Sequence of chain 3.E:
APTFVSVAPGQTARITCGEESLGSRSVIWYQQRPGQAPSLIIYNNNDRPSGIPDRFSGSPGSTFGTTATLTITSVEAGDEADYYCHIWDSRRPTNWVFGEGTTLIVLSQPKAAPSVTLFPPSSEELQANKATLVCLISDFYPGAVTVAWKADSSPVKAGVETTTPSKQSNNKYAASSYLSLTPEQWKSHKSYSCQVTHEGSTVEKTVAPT

The small molecule below binds the protein below.
Small molecule (SMILES): OC[C@H]1O[C@H](O[C@@H]2[C@@H](O[C@@H]3CO[C@H](CO)[C@@H](O)[C@@H]3O)O[C@H](CO)[C@@H](O)[C@@H]2O)[C@@H](O)[C@@H](O)[C@@H]1O

Sequence of chain 3.D:
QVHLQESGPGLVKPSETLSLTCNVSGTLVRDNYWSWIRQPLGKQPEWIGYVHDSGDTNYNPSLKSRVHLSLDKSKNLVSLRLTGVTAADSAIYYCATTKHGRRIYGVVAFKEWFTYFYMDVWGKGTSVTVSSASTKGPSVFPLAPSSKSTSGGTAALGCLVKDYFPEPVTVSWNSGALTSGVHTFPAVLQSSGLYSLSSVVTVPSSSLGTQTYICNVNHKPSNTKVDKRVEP

Binding-site contacts:
Ligand atom C4 contacts residue SER62 of chain 3.E at 3.7 Å.
Ligand atom C6 contacts residue TYR105 of chain 3.D at 3.8 Å (hydrophobic).
Ligand atom C3 contacts residue BMA3 of chain 3.M at 2.6 Å.
Ligand atom O2 contacts residue ARG103 of chain 3.D at 4.0 Å.
Ligand atom O2 contacts residue SER62 of chain 3.E at 4.4 Å.
Ligand atom C6 contacts residue ARG103 of chain 3.D at 3.7 Å.
Ligand atom O6 contacts residue TYR105 of chain 3.D at 3.8 Å.
Ligand atom C2 contacts residue SER62 of chain 3.E at 4.3 Å.
Ligand atom O3 contacts residue SER62 of chain 3.E at 3.7 Å.
Ligand atom O3 contacts residue PRO60 of chain 3.E at 3.9 Å.
Ligand atom C4 contacts residue ASN44 of chain 3.E at 3.9 Å.
Ligand atom O3 contacts residue ARG103 of chain 3.D at 3.9 Å.
Ligand atom C1 contacts residue PRO60 of chain 3.E at 4.0 Å (hydrophobic).
Ligand atom C4 contacts residue BMA3 of chain 3.M at 3.7 Å.
Ligand atom O2 contacts residue BMA3 of chain 3.M at 3.8 Å.
Ligand atom C5 contacts residue BMA3 of chain 3.M at 3.5 Å.
Ligand atom C1 contacts residue BMA3 of chain 3.M at 2.2 Å.
Ligand atom C1 contacts residue ILE104 of chain 3.D at 4.1 Å (hydrophobic).
Ligand atom C3 contacts residue ARG103 of chain 3.D at 3.4 Å.
Ligand atom O6 contacts residue SER62 of chain 3.E at 4.3 Å.
Ligand atom C1 contacts residue ARG103 of chain 3.D at 4.2 Å.
Ligand atom O4 contacts residue ASN44 of chain 3.E at 2.8 Å (h-bond).
Ligand atom O4 contacts residue SER62 of chain 3.E at 3.6 Å.
Ligand atom O5 contacts residue ILE104 of chain 3.D at 3.7 Å.
Ligand atom C2 contacts residue BMA3 of chain 3.M at 2.4 Å.
Ligand atom O6 contacts residue ASN44 of chain 3.E at 3.9 Å.
Ligand atom O3 contacts residue BMA3 of chain 3.M at 3.7 Å.
Ligand atom O4 contacts residue ARG103 of chain 3.D at 2.8 Å (salt-bridge).
Ligand atom O5 contacts residue ARG103 of chain 3.D at 3.4 Å (salt-bridge).
Ligand atom O3 contacts residue GLY61 of chain 3.E at 3.2 Å (h-bond).
Ligand atom O2 contacts residue PRO60 of chain 3.E at 3.8 Å.
Ligand atom O5 contacts residue TYR105 of chain 3.D at 4.2 Å.
Ligand atom O6 contacts residue SER24 of chain 3.E at 3.3 Å.
Ligand atom C4 contacts residue ARG103 of chain 3.D at 3.6 Å.
Ligand atom C6 contacts residue ASN44 of chain 3.E at 4.0 Å.
Ligand atom O5 contacts residue PRO60 of chain 3.E at 4.3 Å.
Ligand atom O6 contacts residue ARG103 of chain 3.D at 3.3 Å (salt-bridge).
Ligand atom C5 contacts residue ARG103 of chain 3.D at 3.6 Å.
Ligand atom C3 contacts residue SER62 of chain 3.E at 4.3 Å.
Ligand atom O5 contacts residue BMA3 of chain 3.M at 3.1 Å.